This small molecule binds to this protein.
Small molecule (SMILES): CC(=O)N[C@@H]1[C@@H](O)[C@H](O)[C@@H](CO)O[C@H]1O

Binding-site contacts:
Ligand atom O7 contacts residue ASN271 of chain 1.A at 3.7 Å.
Ligand atom C8 contacts residue THR273 of chain 1.A at 3.6 Å.
Ligand atom N2 contacts residue THR273 of chain 1.A at 3.0 Å (h-bond).
Ligand atom C3 contacts residue ASN271 of chain 1.A at 3.9 Å.
Ligand atom C1 contacts residue THR273 of chain 1.A at 4.0 Å.
Ligand atom C7 contacts residue THR273 of chain 1.A at 3.7 Å.
Ligand atom C8 contacts residue ASN271 of chain 1.A at 3.4 Å.
Ligand atom C2 contacts residue THR273 of chain 1.A at 4.0 Å.
Ligand atom C3 contacts residue THR273 of chain 1.A at 4.2 Å.
Ligand atom C1 contacts residue ASN271 of chain 1.A at 1.5 Å.
Ligand atom C5 contacts residue ASN271 of chain 1.A at 3.8 Å.
Ligand atom C7 contacts residue ASN271 of chain 1.A at 3.0 Å.
Ligand atom C2 contacts residue ASN271 of chain 1.A at 2.6 Å.
Ligand atom N2 contacts residue ASN271 of chain 1.A at 2.7 Å (h-bond).
Ligand atom O5 contacts residue ASN271 of chain 1.A at 2.5 Å (h-bond).
Ligand atom C8 contacts residue ILE272 of chain 1.A at 3.8 Å (hydrophobic).
Ligand atom C4 contacts residue ASN271 of chain 1.A at 4.4 Å.

Sequence of chain 1.A:
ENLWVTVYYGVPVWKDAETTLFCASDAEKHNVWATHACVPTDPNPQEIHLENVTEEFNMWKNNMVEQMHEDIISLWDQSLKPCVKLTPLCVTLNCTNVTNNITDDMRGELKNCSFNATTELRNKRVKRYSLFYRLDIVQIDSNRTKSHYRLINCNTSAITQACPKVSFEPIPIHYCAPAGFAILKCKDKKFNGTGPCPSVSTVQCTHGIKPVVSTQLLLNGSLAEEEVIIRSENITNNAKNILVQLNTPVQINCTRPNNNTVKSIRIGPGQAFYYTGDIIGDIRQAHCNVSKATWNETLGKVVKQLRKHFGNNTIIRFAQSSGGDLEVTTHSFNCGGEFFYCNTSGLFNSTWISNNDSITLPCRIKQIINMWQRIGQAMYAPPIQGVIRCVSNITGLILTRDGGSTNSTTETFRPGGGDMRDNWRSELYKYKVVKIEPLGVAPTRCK